Binding-site contacts:
Ligand atom C21 contacts residue CLR1 of chain 1.O at 4.3 Å.
Ligand atom C6 contacts residue ASN231 of chain 1.A at 3.2 Å.
Ligand atom C21 contacts residue VAL164 of chain 1.F at 4.2 Å (hydrophobic).
Ligand atom C16 contacts residue LEU232 of chain 1.A at 4.2 Å (hydrophobic).
Ligand atom C8 contacts residue TRP227 of chain 1.A at 4.3 Å (hydrophobic).
Ligand atom C18 contacts residue VAL164 of chain 1.F at 3.8 Å (hydrophobic).
Ligand atom C15 contacts residue TYR228 of chain 1.A at 3.7 Å (hydrophobic).
Ligand atom C18 contacts residue ILE168 of chain 1.F at 4.2 Å (hydrophobic).
Ligand atom C7 contacts residue ASN231 of chain 1.A at 3.5 Å.
Ligand atom C16 contacts residue ILE235 of chain 1.A at 3.9 Å (hydrophobic).
Ligand atom C5 contacts residue ASN231 of chain 1.A at 4.2 Å.
Ligand atom C11 contacts residue CLR1 of chain 1.O at 4.5 Å.
Ligand atom C27 contacts residue VAL164 of chain 1.F at 4.2 Å (hydrophobic).
Ligand atom C27 contacts residue THR161 of chain 1.F at 4.4 Å.
Ligand atom C23 contacts residue VAL164 of chain 1.F at 3.7 Å (hydrophobic).
Ligand atom C27 contacts residue TYR228 of chain 1.A at 4.2 Å (hydrophobic).
Ligand atom C11 contacts residue TYR167 of chain 1.F at 3.9 Å (hydrophobic).
Ligand atom C2 contacts residue HIS172 of chain 1.F at 3.4 Å.
Ligand atom C18 contacts residue TYR228 of chain 1.A at 4.3 Å (hydrophobic).
Ligand atom C20 contacts residue VAL164 of chain 1.F at 4.3 Å (hydrophobic).
Ligand atom C15 contacts residue ASN231 of chain 1.A at 4.3 Å.
Ligand atom C6 contacts residue TRP227 of chain 1.A at 3.5 Å (hydrophobic).
Ligand atom C19 contacts residue HIS172 of chain 1.F at 3.6 Å.
Ligand atom C17 contacts residue ILE235 of chain 1.A at 3.9 Å (hydrophobic).
Ligand atom C14 contacts residue ILE235 of chain 1.A at 4.4 Å (hydrophobic).
Ligand atom C7 contacts residue TYR228 of chain 1.A at 4.4 Å (hydrophobic).
Ligand atom C7 contacts residue TRP227 of chain 1.A at 3.6 Å (hydrophobic).
Ligand atom C14 contacts residue ASN231 of chain 1.A at 4.3 Å.
Ligand atom C5 contacts residue TRP227 of chain 1.A at 4.2 Å (hydrophobic).
Ligand atom C24 contacts residue ILE248 of chain 1.F at 4.3 Å (hydrophobic).
Ligand atom C25 contacts residue ILE248 of chain 1.F at 4.1 Å (hydrophobic).
Ligand atom C15 contacts residue LEU232 of chain 1.A at 4.2 Å (hydrophobic).
Ligand atom C1 contacts residue CLR1 of chain 1.O at 3.7 Å.
Ligand atom C1 contacts residue HIS172 of chain 1.F at 4.1 Å.
Ligand atom C2 contacts residue CLR1 of chain 1.O at 4.2 Å.
Ligand atom C16 contacts residue TYR228 of chain 1.A at 4.3 Å (hydrophobic).
Ligand atom C12 contacts residue CLR1 of chain 1.O at 4.5 Å.
Ligand atom C19 contacts residue TRP227 of chain 1.A at 4.5 Å (hydrophobic).
Ligand atom O1 contacts residue LYS175 of chain 1.F at 4.3 Å.
Ligand atom C4 contacts residue LYS175 of chain 1.F at 3.7 Å.

Sequence of chain 1.F:
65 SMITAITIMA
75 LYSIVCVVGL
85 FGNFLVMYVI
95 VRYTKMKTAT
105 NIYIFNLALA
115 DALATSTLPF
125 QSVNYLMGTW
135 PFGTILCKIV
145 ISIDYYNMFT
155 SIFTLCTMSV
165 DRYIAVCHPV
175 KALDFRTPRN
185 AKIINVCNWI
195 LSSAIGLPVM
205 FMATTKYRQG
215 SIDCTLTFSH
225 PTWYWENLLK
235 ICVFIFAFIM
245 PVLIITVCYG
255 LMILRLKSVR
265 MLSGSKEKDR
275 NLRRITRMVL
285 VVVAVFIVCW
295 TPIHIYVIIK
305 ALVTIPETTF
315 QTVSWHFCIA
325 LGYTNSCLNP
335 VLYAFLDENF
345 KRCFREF

Sequence of chain 1.A:
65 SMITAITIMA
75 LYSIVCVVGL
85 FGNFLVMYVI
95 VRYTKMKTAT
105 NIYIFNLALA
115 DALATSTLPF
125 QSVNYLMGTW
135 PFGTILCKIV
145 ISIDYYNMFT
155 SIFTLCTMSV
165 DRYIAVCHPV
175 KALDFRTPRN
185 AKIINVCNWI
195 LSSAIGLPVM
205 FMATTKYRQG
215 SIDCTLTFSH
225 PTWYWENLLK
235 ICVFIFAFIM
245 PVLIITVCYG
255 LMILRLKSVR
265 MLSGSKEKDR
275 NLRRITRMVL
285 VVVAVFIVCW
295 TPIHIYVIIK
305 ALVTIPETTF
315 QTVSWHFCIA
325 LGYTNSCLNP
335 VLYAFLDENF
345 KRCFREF

The protein below binds the small molecule below.
Small molecule (SMILES): CC(C)CCC[C@@H](C)[C@H]1CC[C@H]2[C@@H]3CC=C4C[C@@H](O)CC[C@]4(C)[C@H]3CC[C@]12C